Sequence of chain 1.A:
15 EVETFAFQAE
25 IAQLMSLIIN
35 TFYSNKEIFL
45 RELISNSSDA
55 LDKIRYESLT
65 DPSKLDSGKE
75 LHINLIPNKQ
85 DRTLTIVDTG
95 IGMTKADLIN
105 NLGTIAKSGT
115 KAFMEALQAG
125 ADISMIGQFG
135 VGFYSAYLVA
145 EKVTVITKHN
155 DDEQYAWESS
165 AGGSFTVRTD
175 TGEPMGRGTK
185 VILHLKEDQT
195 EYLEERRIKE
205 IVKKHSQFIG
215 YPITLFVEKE

Binding-site contacts:
Ligand atom C12 contacts residue ALA54 of chain 1.A at 3.8 Å (hydrophobic).
Ligand atom C30 contacts residue PHE137 of chain 1.A at 3.7 Å (hydrophobic).
Ligand atom C17 contacts residue THR183 of chain 1.A at 3.8 Å.
Ligand atom O25 contacts residue MET97 of chain 1.A at 3.5 Å.
Ligand atom O26 contacts residue ASN50 of chain 1.A at 3.7 Å.
Ligand atom C11 contacts residue MET97 of chain 1.A at 3.8 Å (hydrophobic).
Ligand atom C13 contacts residue THR183 of chain 1.A at 3.8 Å.
Ligand atom CL24 contacts residue ASN105 of chain 1.A at 3.3 Å.
Ligand atom C16 contacts residue THR183 of chain 1.A at 3.5 Å.
Ligand atom C15 contacts residue ASN50 of chain 1.A at 3.6 Å.
Ligand atom C18 contacts residue ILE95 of chain 1.A at 3.7 Å (hydrophobic).
Ligand atom C13 contacts residue ASN50 of chain 1.A at 3.9 Å.
Ligand atom C30 contacts residue LEU106 of chain 1.A at 3.3 Å (hydrophobic).
Ligand atom C18 contacts residue GLY96 of chain 1.A at 3.4 Å.
Ligand atom C18 contacts residue MET97 of chain 1.A at 3.9 Å (hydrophobic).
Ligand atom C29 contacts residue LEU106 of chain 1.A at 3.5 Å (hydrophobic).
Ligand atom C16 contacts residue ASP92 of chain 1.A at 3.4 Å.
Ligand atom C28 contacts residue PHE137 of chain 1.A at 3.6 Å (hydrophobic).
Ligand atom O25 contacts residue THR183 of chain 1.A at 2.7 Å (h-bond).
Ligand atom C14 contacts residue ALA54 of chain 1.A at 3.9 Å (hydrophobic).
Ligand atom CL22 contacts residue ASP53 of chain 1.A at 3.2 Å.
Ligand atom O26 contacts residue ASP92 of chain 1.A at 2.8 Å (salt-bridge).
Ligand atom O26 contacts residue THR183 of chain 1.A at 3.6 Å.
Ligand atom C27 contacts residue ASN50 of chain 1.A at 3.9 Å.
Ligand atom C17 contacts residue VAL185 of chain 1.A at 3.8 Å (hydrophobic).
Ligand atom C21 contacts residue ALA54 of chain 1.A at 3.8 Å (hydrophobic).
Ligand atom C13 contacts residue ASP92 of chain 1.A at 3.6 Å.
Ligand atom O26 contacts residue SER51 of chain 1.A at 3.8 Å.
Ligand atom C12 contacts residue ASN50 of chain 1.A at 3.7 Å.
Ligand atom C18 contacts residue ALA54 of chain 1.A at 3.7 Å (hydrophobic).
Ligand atom C28 contacts residue ASN50 of chain 1.A at 3.4 Å.
Ligand atom O9 contacts residue LYS57 of chain 1.A at 3.1 Å (salt-bridge).
Ligand atom C3 contacts residue ALA54 of chain 1.A at 3.6 Å (hydrophobic).
Ligand atom C29 contacts residue ASN50 of chain 1.A at 3.8 Å.
Ligand atom C21 contacts residue ILE95 of chain 1.A at 3.8 Å (hydrophobic).
Ligand atom C11 contacts residue ALA54 of chain 1.A at 3.6 Å (hydrophobic).
Ligand atom O25 contacts residue GLY96 of chain 1.A at 3.6 Å.
Ligand atom C19 contacts residue ASN50 of chain 1.A at 3.6 Å.
Ligand atom O26 contacts residue ALA54 of chain 1.A at 3.1 Å.
Ligand atom C30 contacts residue ASN50 of chain 1.A at 3.4 Å.

This small molecule binds to this protein.
Small molecule (SMILES): O=S(=O)(Nc1ccc(O)c(-c2c(O)ccc3ccccc23)c1)c1cc(Cl)ccc1Cl